Sequence of chain 1.B:
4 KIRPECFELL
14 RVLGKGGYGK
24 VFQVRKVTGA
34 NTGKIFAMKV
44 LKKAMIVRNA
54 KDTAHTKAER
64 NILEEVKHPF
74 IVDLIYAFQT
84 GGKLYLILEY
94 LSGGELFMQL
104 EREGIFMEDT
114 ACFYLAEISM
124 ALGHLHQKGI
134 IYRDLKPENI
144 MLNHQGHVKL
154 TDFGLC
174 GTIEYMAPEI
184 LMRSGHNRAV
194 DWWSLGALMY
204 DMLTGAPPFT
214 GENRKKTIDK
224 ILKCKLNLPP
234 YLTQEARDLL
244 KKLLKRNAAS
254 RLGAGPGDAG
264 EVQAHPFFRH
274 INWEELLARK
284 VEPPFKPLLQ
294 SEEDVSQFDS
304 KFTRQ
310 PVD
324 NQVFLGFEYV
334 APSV

The protein below binds the small molecule below.
Small molecule (SMILES): NC(=O)c1cccc2c(N[C@H](CN3CCC3)c3ccc(Cl)c(C(F)(F)F)c3)ncnc12

Binding-site contacts:
Ligand atom C26 contacts residue ASP155 of chain 1.B at 3.4 Å.
Ligand atom F30 contacts residue GLY22 of chain 1.B at 3.6 Å.
Ligand atom N23 contacts residue GLU141 of chain 1.B at 3.7 Å.
Ligand atom O12 contacts residue TYR93 of chain 1.B at 3.8 Å.
Ligand atom F31 contacts residue LYS23 of chain 1.B at 3.0 Å.
Ligand atom C27 contacts residue GLY19 of chain 1.B at 3.6 Å.
Ligand atom C25 contacts residue GLU98 of chain 1.B at 3.3 Å.
Ligand atom C11 contacts residue ALA40 of chain 1.B at 3.5 Å (hydrophobic).
Ligand atom F29 contacts residue VAL24 of chain 1.B at 3.6 Å.
Ligand atom F29 contacts residue LYS18 of chain 1.B at 3.4 Å.
Ligand atom C7 contacts residue MET144 of chain 1.B at 3.7 Å (hydrophobic).
Ligand atom C25 contacts residue GLU141 of chain 1.B at 2.5 Å.
Ligand atom C21 contacts residue LYS42 of chain 1.B at 3.7 Å.
Ligand atom C2 contacts residue LEU91 of chain 1.B at 3.6 Å (hydrophobic).
Ligand atom F29 contacts residue GLY17 of chain 1.B at 2.9 Å.
Ligand atom F31 contacts residue VAL24 of chain 1.B at 3.8 Å.
Ligand atom C22 contacts residue ASP155 of chain 1.B at 3.7 Å.
Ligand atom C17 contacts residue VAL24 of chain 1.B at 3.7 Å (hydrophobic).
Ligand atom C24 contacts residue THR154 of chain 1.B at 3.5 Å.
Ligand atom C26 contacts residue GLU98 of chain 1.B at 3.0 Å.
Ligand atom C15 contacts residue ASP155 of chain 1.B at 3.7 Å.
Ligand atom C25 contacts residue ASP155 of chain 1.B at 3.6 Å.
Ligand atom C26 contacts residue GLU141 of chain 1.B at 2.4 Å.
Ligand atom O12 contacts residue LEU94 of chain 1.B at 3.2 Å (h-bond).
Ligand atom C6 contacts residue MET144 of chain 1.B at 3.7 Å (hydrophobic).
Ligand atom F30 contacts residue GLY19 of chain 1.B at 2.6 Å.
Ligand atom C20 contacts residue LYS42 of chain 1.B at 3.3 Å.
Ligand atom C24 contacts residue ASP155 of chain 1.B at 3.4 Å.
Ligand atom F31 contacts residue GLY22 of chain 1.B at 3.1 Å.
Ligand atom N13 contacts residue GLU92 of chain 1.B at 3.0 Å (salt-bridge).
Ligand atom N23 contacts residue ASP155 of chain 1.B at 2.8 Å (salt-bridge).
Ligand atom N13 contacts residue ALA40 of chain 1.B at 3.6 Å.
Ligand atom C19 contacts residue LYS42 of chain 1.B at 3.8 Å.
Ligand atom N3 contacts residue LEU91 of chain 1.B at 3.5 Å.
Ligand atom C25 contacts residue MET144 of chain 1.B at 3.8 Å (hydrophobic).
Ligand atom C8 contacts residue MET144 of chain 1.B at 3.8 Å (hydrophobic).
Ligand atom F30 contacts residue LYS18 of chain 1.B at 3.2 Å.
Ligand atom O12 contacts residue ALA40 of chain 1.B at 3.5 Å.
Ligand atom C25 contacts residue THR154 of chain 1.B at 3.6 Å.
Ligand atom C21 contacts residue ASP155 of chain 1.B at 3.6 Å.